The protein below binds the small molecule below.
Small molecule (SMILES): N[C@@H](CCC(=O)O)C(=O)O

Sequence of chain 1.A:
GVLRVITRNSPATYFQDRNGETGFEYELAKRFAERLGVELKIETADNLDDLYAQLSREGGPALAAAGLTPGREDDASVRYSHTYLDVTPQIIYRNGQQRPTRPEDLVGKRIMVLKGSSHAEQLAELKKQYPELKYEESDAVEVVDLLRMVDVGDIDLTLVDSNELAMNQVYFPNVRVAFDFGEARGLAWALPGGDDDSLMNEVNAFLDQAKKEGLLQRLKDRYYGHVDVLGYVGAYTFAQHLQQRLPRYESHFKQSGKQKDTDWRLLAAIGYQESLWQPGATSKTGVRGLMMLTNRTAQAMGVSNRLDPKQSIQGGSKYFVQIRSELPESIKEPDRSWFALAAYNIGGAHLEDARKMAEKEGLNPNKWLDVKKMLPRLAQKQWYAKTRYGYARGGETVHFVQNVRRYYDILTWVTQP

Binding-site contacts:
Ligand atom OE1 contacts residue LEU197 of chain 1.A at 3.3 Å.
Ligand atom O contacts residue VAL194 of chain 1.A at 4.0 Å.
Ligand atom CA contacts residue LEU165 of chain 1.A at 3.3 Å (hydrophobic).
Ligand atom CD contacts residue SER168 of chain 1.A at 4.2 Å.
Ligand atom CG contacts residue SER168 of chain 1.A at 3.5 Å.
Ligand atom CB contacts residue VAL194 of chain 1.A at 3.6 Å (hydrophobic).
Ligand atom N contacts residue LEU165 of chain 1.A at 4.0 Å.
Ligand atom OE2 contacts residue LEU197 of chain 1.A at 4.2 Å.
Ligand atom CD contacts residue VAL211 of chain 1.A at 4.2 Å (hydrophobic).
Ligand atom OE1 contacts residue VAL194 of chain 1.A at 3.5 Å.
Ligand atom OE1 contacts residue VAL211 of chain 1.A at 3.1 Å.
Ligand atom OXT contacts residue ARG59 of chain 1.A at 2.2 Å (salt-bridge).
Ligand atom OE2 contacts residue LEU210 of chain 1.A at 2.7 Å (h-bond).
Ligand atom O contacts residue GLU215 of chain 1.A at 3.4 Å (salt-bridge).
Ligand atom CD contacts residue LEU210 of chain 1.A at 3.0 Å (hydrophobic).
Ligand atom O contacts residue ASP212 of chain 1.A at 4.0 Å.
Ligand atom CA contacts residue ARG59 of chain 1.A at 3.5 Å.
Ligand atom N contacts residue LEU99 of chain 1.A at 3.6 Å.
Ligand atom CB contacts residue HIS170 of chain 1.A at 3.2 Å.
Ligand atom CG contacts residue HIS170 of chain 1.A at 3.0 Å.
Ligand atom CG contacts residue LEU210 of chain 1.A at 4.2 Å (hydrophobic).
Ligand atom CA contacts residue HIS170 of chain 1.A at 4.1 Å.
Ligand atom OE2 contacts residue LEU165 of chain 1.A at 3.1 Å (h-bond).
Ligand atom OE1 contacts residue LEU210 of chain 1.A at 2.9 Å (h-bond).
Ligand atom OXT contacts residue GLY118 of chain 1.A at 4.0 Å.
Ligand atom N contacts residue ARG59 of chain 1.A at 4.0 Å.
Ligand atom OE2 contacts residue VAL164 of chain 1.A at 3.2 Å.
Ligand atom N contacts residue SER168 of chain 1.A at 3.2 Å.
Ligand atom CB contacts residue LEU165 of chain 1.A at 3.8 Å (hydrophobic).
Ligand atom CD contacts residue HIS170 of chain 1.A at 3.4 Å.
Ligand atom OE2 contacts residue HIS170 of chain 1.A at 3.5 Å.
Ligand atom CG contacts residue LEU165 of chain 1.A at 3.4 Å (hydrophobic).
Ligand atom CD contacts residue LEU197 of chain 1.A at 3.9 Å (hydrophobic).
Ligand atom OE1 contacts residue HIS170 of chain 1.A at 4.2 Å.
Ligand atom CD contacts residue LEU165 of chain 1.A at 3.6 Å (hydrophobic).
Ligand atom OE2 contacts residue SER168 of chain 1.A at 3.8 Å.
Ligand atom OXT contacts residue ALA117 of chain 1.A at 4.2 Å.
Ligand atom C contacts residue ARG59 of chain 1.A at 2.9 Å.
Ligand atom O contacts residue ARG59 of chain 1.A at 3.7 Å.
Ligand atom N contacts residue HIS170 of chain 1.A at 3.8 Å.